This small molecule binds to this protein.
Small molecule (SMILES): C#C[C@]1(CO)O[C@@H](n2ccc(N)nc2=O)C[C@@H]1O

Binding-site contacts:
Ligand atom O4 contacts residue GLU217 of chain 2.D at 2.7 Å (salt-bridge).
Ligand atom C6 contacts residue GLU73 of chain 2.D at 3.8 Å.
Ligand atom C2 contacts residue VAL75 of chain 2.D at 3.8 Å (hydrophobic).
Ligand atom C9 contacts residue PHE157 of chain 2.D at 3.5 Å (hydrophobic).
Ligand atom O4 contacts residue ILE50 of chain 2.D at 3.6 Å.
Ligand atom C11 contacts residue GLU217 of chain 2.D at 3.5 Å.
Ligand atom O2 contacts residue VAL75 of chain 2.D at 3.1 Å.
Ligand atom N3 contacts residue PHE157 of chain 2.D at 3.3 Å.
Ligand atom O3 contacts residue PHE116 of chain 2.D at 3.5 Å.
Ligand atom N2 contacts residue ASP153 of chain 2.D at 3.0 Å (salt-bridge).
Ligand atom C4 contacts residue GLU73 of chain 2.D at 3.1 Å.
Ligand atom C10 contacts residue ILE50 of chain 2.D at 3.8 Å (hydrophobic).
Ligand atom C1 contacts residue GLU217 of chain 2.D at 3.6 Å.
Ligand atom C10 contacts residue PHE157 of chain 2.D at 3.8 Å (hydrophobic).
Ligand atom N3 contacts residue GLN117 of chain 2.D at 2.9 Å (h-bond).
Ligand atom C6 contacts residue ARG148 of chain 2.D at 3.9 Å.
Ligand atom C8 contacts residue ASP153 of chain 2.D at 3.9 Å.
Ligand atom C7 contacts residue ASP153 of chain 2.D at 3.9 Å.
Ligand atom C9 contacts residue GLN117 of chain 2.D at 3.8 Å.
Ligand atom C1 contacts residue LEU102 of chain 2.D at 3.7 Å (hydrophobic).
Ligand atom C3 contacts residue GLU217 of chain 2.D at 4.0 Å.
Ligand atom O3 contacts residue PHE157 of chain 2.D at 3.7 Å.
Ligand atom N1 contacts residue PHE157 of chain 2.D at 3.9 Å.
Ligand atom C9 contacts residue PHE116 of chain 2.D at 3.6 Å (hydrophobic).
Ligand atom N2 contacts residue PHE157 of chain 2.D at 3.5 Å.
Ligand atom O1 contacts residue ARG148 of chain 2.D at 3.0 Å (salt-bridge).
Ligand atom C8 contacts residue GLN117 of chain 2.D at 3.7 Å.
Ligand atom C1 contacts residue SER79 of chain 2.D at 3.5 Å.
Ligand atom C2 contacts residue GLU217 of chain 2.D at 3.5 Å.
Ligand atom C7 contacts residue GLU73 of chain 2.D at 3.7 Å.
Ligand atom C8 contacts residue PHE157 of chain 2.D at 3.5 Å (hydrophobic).
Ligand atom C4 contacts residue VAL75 of chain 2.D at 3.8 Å (hydrophobic).
Ligand atom C7 contacts residue PHE157 of chain 2.D at 3.9 Å (hydrophobic).
Ligand atom O4 contacts residue TYR106 of chain 2.D at 3.6 Å (h-bond).
Ligand atom N3 contacts residue PHE116 of chain 2.D at 3.7 Å.
Ligand atom N2 contacts residue GLN117 of chain 2.D at 3.0 Å (h-bond).
Ligand atom O1 contacts residue GLU73 of chain 2.D at 2.3 Å (salt-bridge).
Ligand atom O3 contacts residue GLN117 of chain 2.D at 3.8 Å.
Ligand atom C3 contacts residue VAL75 of chain 2.D at 3.8 Å (hydrophobic).
Ligand atom C1 contacts residue GLU216 of chain 2.D at 3.9 Å.

Sequence of chain 2.D:
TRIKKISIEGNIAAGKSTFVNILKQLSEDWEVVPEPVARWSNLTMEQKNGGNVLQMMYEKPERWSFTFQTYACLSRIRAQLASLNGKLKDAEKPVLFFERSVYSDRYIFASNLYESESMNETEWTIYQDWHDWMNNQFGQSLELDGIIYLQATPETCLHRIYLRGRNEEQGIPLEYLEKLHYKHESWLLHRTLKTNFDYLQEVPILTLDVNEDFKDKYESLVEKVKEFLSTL